Binding-site contacts:
Ligand atom O09 contacts residue PHE221 of chain 1.C at 3.8 Å.
Ligand atom C13 contacts residue HEM1 of chain 1.X at 3.4 Å.
Ligand atom C15 contacts residue LEU19 of chain 1.C at 4.1 Å (hydrophobic).
Ligand atom O10 contacts residue TYR225 of chain 1.C at 4.0 Å.
Ligand atom CL12 contacts residue LEU201 of chain 1.C at 3.5 Å.
Ligand atom CL12 contacts residue HIS202 of chain 1.C at 3.0 Å.
Ligand atom C14 contacts residue SER36 of chain 1.C at 3.8 Å.
Ligand atom C27 contacts residue VAL40 of chain 1.C at 4.1 Å (hydrophobic).
Ligand atom C02 contacts residue HEM1 of chain 1.X at 3.6 Å.
Ligand atom C08 contacts residue SER206 of chain 1.C at 3.0 Å.
Ligand atom C16 contacts residue SER36 of chain 1.C at 3.9 Å.
Ligand atom C25 contacts residue LEU19 of chain 1.C at 3.6 Å (hydrophobic).
Ligand atom CL12 contacts residue LEU22 of chain 1.C at 3.3 Å.
Ligand atom C14 contacts residue ASP229 of chain 1.C at 4.0 Å.
Ligand atom C01 contacts residue HEM1 of chain 1.X at 3.6 Å.
Ligand atom C17 contacts residue SER36 of chain 1.C at 4.1 Å.
Ligand atom C02 contacts residue PHE221 of chain 1.C at 3.9 Å (hydrophobic).
Ligand atom C22 contacts residue PEE1 of chain 1.U at 4.0 Å.
Ligand atom O10 contacts residue ASP229 of chain 1.C at 4.0 Å.
Ligand atom C01 contacts residue PHE221 of chain 1.C at 3.7 Å (hydrophobic).
Ligand atom C05 contacts residue HEM1 of chain 1.X at 3.8 Å.
Ligand atom C07 contacts residue PHE221 of chain 1.C at 4.1 Å (hydrophobic).
Ligand atom C22 contacts residue ILE230 of chain 1.C at 3.6 Å (hydrophobic).
Ligand atom O09 contacts residue ASP229 of chain 1.C at 2.9 Å (salt-bridge).
Ligand atom C07 contacts residue ILE28 of chain 1.C at 4.0 Å (hydrophobic).
Ligand atom O26 contacts residue ILE230 of chain 1.C at 3.1 Å.
Ligand atom O09 contacts residue SER36 of chain 1.C at 4.1 Å.
Ligand atom C03 contacts residue HEM1 of chain 1.X at 4.0 Å.
Ligand atom C04 contacts residue LEU22 of chain 1.C at 4.0 Å (hydrophobic).
Ligand atom C15 contacts residue SER36 of chain 1.C at 3.7 Å.
Ligand atom C04 contacts residue HEM1 of chain 1.X at 3.8 Å.
Ligand atom C16 contacts residue ALA39 of chain 1.C at 3.6 Å (hydrophobic).
Ligand atom O11 contacts residue HEM1 of chain 1.X at 4.0 Å.
Ligand atom C06 contacts residue HEM1 of chain 1.X at 3.8 Å.
Ligand atom O11 contacts residue LEU198 of chain 1.C at 3.3 Å.
Ligand atom O10 contacts residue ILE28 of chain 1.C at 4.0 Å.
Ligand atom C14 contacts residue LEU19 of chain 1.C at 3.7 Å (hydrophobic).
Ligand atom O09 contacts residue HEM1 of chain 1.X at 4.1 Å.
Ligand atom C17 contacts residue LEU19 of chain 1.C at 4.1 Å (hydrophobic).
Ligand atom C23 contacts residue ILE230 of chain 1.C at 3.4 Å (hydrophobic).

Sequence of chain 1.C:
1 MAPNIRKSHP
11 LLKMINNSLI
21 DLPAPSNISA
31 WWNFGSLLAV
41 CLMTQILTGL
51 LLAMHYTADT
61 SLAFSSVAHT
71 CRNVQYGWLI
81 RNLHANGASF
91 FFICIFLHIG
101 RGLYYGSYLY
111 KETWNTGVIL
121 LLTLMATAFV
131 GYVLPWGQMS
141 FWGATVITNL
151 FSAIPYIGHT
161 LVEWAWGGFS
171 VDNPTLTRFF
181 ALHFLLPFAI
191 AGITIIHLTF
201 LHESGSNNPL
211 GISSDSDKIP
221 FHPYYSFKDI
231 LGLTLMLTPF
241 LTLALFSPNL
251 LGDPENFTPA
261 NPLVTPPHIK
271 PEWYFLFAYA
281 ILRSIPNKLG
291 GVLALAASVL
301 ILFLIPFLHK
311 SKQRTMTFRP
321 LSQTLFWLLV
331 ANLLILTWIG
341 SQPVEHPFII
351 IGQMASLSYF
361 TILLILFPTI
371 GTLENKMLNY

A protein and the small-molecule ligand that binds it are described below.
Small molecule (SMILES): CC(/C=C/[C@@]1(C)[C@H](C)CCC(=O)[C@@H]1C)=C\Cc1c(O)c(Cl)c(C)c(C=O)c1O